Sequence of chain 1.C:
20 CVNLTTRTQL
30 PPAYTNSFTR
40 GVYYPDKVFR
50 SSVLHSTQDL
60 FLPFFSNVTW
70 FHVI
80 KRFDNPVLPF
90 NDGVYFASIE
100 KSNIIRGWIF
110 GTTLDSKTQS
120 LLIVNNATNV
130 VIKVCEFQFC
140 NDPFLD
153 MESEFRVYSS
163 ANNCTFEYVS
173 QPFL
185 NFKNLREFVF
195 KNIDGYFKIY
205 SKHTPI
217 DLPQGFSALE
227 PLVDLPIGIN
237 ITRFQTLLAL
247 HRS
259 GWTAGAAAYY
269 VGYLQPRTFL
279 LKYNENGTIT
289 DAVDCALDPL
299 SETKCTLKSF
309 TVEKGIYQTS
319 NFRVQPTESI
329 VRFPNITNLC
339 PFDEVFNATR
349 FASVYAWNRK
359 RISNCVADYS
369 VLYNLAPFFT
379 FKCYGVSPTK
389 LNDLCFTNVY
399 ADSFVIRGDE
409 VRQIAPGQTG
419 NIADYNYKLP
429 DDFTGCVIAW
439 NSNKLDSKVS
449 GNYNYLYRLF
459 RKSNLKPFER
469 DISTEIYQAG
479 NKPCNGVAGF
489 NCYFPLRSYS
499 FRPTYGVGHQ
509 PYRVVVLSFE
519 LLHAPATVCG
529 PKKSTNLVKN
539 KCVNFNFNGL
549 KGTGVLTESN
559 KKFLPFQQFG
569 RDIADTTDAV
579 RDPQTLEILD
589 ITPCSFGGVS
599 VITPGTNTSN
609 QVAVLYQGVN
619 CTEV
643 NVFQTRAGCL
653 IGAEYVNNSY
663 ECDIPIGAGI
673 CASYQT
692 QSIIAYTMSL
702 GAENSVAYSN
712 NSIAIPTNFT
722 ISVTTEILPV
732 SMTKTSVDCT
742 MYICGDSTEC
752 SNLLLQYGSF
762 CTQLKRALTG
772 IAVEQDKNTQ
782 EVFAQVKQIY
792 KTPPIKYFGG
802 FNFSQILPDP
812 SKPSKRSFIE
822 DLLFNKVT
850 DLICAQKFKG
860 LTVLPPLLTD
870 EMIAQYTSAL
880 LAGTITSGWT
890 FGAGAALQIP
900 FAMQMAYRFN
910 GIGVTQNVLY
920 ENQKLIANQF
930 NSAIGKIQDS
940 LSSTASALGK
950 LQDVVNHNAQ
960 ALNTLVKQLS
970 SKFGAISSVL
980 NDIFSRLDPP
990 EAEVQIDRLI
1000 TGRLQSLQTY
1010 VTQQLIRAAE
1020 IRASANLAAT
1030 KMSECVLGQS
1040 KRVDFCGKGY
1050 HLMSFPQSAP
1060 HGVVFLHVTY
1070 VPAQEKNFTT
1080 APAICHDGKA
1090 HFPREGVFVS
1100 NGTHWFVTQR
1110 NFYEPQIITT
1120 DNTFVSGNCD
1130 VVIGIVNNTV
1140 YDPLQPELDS

Sequence of chain 1.B:
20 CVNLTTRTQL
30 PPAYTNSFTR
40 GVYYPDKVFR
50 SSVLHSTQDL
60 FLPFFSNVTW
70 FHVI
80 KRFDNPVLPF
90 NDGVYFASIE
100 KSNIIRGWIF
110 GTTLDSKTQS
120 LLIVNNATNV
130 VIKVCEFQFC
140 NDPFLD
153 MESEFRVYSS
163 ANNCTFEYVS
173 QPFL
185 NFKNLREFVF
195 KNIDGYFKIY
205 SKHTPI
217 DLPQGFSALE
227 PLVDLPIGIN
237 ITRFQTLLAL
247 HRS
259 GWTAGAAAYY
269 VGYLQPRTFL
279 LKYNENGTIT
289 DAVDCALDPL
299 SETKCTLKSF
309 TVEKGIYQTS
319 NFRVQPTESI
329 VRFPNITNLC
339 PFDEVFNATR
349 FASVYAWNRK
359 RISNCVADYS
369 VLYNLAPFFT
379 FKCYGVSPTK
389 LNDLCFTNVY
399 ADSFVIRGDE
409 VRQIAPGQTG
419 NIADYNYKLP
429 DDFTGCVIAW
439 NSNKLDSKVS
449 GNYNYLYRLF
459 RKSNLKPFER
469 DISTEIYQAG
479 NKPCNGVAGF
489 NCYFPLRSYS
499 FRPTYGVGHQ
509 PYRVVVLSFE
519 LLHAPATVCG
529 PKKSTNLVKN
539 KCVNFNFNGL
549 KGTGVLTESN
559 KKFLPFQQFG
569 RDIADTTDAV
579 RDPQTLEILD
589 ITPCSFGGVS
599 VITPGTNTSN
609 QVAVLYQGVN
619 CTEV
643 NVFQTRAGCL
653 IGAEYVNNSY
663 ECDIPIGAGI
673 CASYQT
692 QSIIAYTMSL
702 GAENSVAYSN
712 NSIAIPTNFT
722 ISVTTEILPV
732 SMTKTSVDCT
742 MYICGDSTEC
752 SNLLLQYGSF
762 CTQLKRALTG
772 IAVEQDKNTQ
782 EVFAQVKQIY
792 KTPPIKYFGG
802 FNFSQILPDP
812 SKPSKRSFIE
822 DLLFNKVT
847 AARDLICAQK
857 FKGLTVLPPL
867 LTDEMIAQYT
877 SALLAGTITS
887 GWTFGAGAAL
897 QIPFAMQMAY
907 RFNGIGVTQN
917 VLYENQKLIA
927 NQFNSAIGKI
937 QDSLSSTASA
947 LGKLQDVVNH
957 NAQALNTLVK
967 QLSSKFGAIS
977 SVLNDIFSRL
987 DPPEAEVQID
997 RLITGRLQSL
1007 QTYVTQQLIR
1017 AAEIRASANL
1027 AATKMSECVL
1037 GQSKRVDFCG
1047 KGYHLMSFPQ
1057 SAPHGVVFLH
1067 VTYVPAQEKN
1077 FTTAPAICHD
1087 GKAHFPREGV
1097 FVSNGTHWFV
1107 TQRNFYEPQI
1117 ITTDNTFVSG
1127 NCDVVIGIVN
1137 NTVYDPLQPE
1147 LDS

A small-molecule ligand and the protein it binds are described below.
Small molecule (SMILES): CC(=O)N[C@H]1[C@H](O[C@H]2[C@H](O)[C@@H](NC(C)=O)CO[C@@H]2CO)O[C@H](CO)[C@@H](O)[C@@H]1O

Binding-site contacts:
Ligand atom C8 contacts residue LYS1075 of chain 1.B at 4.2 Å.
Ligand atom O7 contacts residue SER706 of chain 1.B at 3.7 Å.
Ligand atom C2 contacts residue ASN1076 of chain 1.B at 2.5 Å.
Ligand atom N2 contacts residue ASN1076 of chain 1.B at 2.9 Å (h-bond).
Ligand atom C7 contacts residue ASN1076 of chain 1.B at 4.0 Å.
Ligand atom C5 contacts residue ASN1076 of chain 1.B at 3.6 Å.
Ligand atom C8 contacts residue ASN1076 of chain 1.B at 4.2 Å.
Ligand atom C1 contacts residue GLN897 of chain 1.C at 4.1 Å.
Ligand atom C4 contacts residue ASN1076 of chain 1.B at 4.2 Å.
Ligand atom C7 contacts residue SER706 of chain 1.B at 4.5 Å.
Ligand atom C8 contacts residue SER706 of chain 1.B at 4.4 Å.
Ligand atom C1 contacts residue ASN1076 of chain 1.B at 1.4 Å.
Ligand atom C5 contacts residue ALA708 of chain 1.B at 3.8 Å (hydrophobic).
Ligand atom O5 contacts residue ASN1076 of chain 1.B at 2.3 Å (h-bond).
Ligand atom C3 contacts residue ASN1076 of chain 1.B at 3.8 Å.
Ligand atom C8 contacts residue GLU1074 of chain 1.B at 3.3 Å.
Ligand atom C6 contacts residue ALA708 of chain 1.B at 3.7 Å (hydrophobic).